Sequence of chain 1.A:
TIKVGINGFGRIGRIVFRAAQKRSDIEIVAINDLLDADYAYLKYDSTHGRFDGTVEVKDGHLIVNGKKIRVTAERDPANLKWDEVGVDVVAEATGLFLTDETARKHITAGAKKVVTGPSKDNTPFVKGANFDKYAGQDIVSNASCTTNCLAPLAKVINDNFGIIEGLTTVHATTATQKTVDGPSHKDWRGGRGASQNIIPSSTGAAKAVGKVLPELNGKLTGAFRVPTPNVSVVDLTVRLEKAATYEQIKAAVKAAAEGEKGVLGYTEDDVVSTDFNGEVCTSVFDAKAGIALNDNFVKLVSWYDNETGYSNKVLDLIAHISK

This small molecule binds to this protein.
Small molecule (SMILES): O=P(O)(O)OC[C@H](O)CO

Binding-site contacts:
Ligand atom P contacts residue HIS176 of chain 1.A at 3.9 Å.
Ligand atom O3P contacts residue THR150 of chain 1.A at 4.4 Å.
Ligand atom O1P contacts residue HIS176 of chain 1.A at 3.7 Å.
Ligand atom O1 contacts residue CYS149 of chain 1.A at 2.7 Å (h-bond).
Ligand atom O3P contacts residue GLY209 of chain 1.A at 2.6 Å (h-bond).
Ligand atom C2 contacts residue HIS176 of chain 1.A at 3.9 Å.
Ligand atom C1 contacts residue CYS149 of chain 1.A at 1.8 Å (hydrophobic).
Ligand atom O1P contacts residue CYS149 of chain 1.A at 3.5 Å (h-bond).
Ligand atom P contacts residue CYS149 of chain 1.A at 3.9 Å.
Ligand atom O4P contacts residue GLY209 of chain 1.A at 4.2 Å.
Ligand atom O1P contacts residue SER148 of chain 1.A at 4.3 Å.
Ligand atom O3P contacts residue ALA210 of chain 1.A at 4.1 Å.
Ligand atom C1 contacts residue ASN313 of chain 1.A at 4.2 Å.
Ligand atom O4P contacts residue THR150 of chain 1.A at 2.9 Å (h-bond).
Ligand atom O2P contacts residue CYS149 of chain 1.A at 3.2 Å (h-bond).
Ligand atom O2P contacts residue THR150 of chain 1.A at 2.5 Å (h-bond).
Ligand atom O2P contacts residue SER148 of chain 1.A at 2.9 Å (h-bond).
Ligand atom O4P contacts residue THR208 of chain 1.A at 2.7 Å (h-bond).
Ligand atom C3 contacts residue HIS176 of chain 1.A at 2.9 Å.
Ligand atom C2 contacts residue CYS149 of chain 1.A at 2.8 Å (hydrophobic).
Ligand atom O2 contacts residue THR179 of chain 1.A at 3.3 Å.
Ligand atom C3 contacts residue ARG231 of chain 1.A at 3.7 Å.
Ligand atom O2 contacts residue HIS176 of chain 1.A at 3.4 Å.
Ligand atom O1P contacts residue ARG231 of chain 1.A at 4.2 Å.
Ligand atom C3 contacts residue CYS149 of chain 1.A at 2.9 Å (hydrophobic).
Ligand atom O1 contacts residue SER148 of chain 1.A at 3.9 Å.
Ligand atom O2P contacts residue THR208 of chain 1.A at 4.0 Å.
Ligand atom O2P contacts residue THR151 of chain 1.A at 4.4 Å.
Ligand atom O4P contacts residue ARG231 of chain 1.A at 4.4 Å.
Ligand atom P contacts residue SER148 of chain 1.A at 3.7 Å.
Ligand atom O4P contacts residue HIS176 of chain 1.A at 3.2 Å (h-bond).
Ligand atom P contacts residue THR150 of chain 1.A at 3.3 Å.
Ligand atom O2P contacts residue HIS176 of chain 1.A at 4.1 Å.
Ligand atom P contacts residue THR208 of chain 1.A at 3.5 Å.
Ligand atom O3P contacts residue SER148 of chain 1.A at 3.4 Å (h-bond).
Ligand atom O2 contacts residue ASN313 of chain 1.A at 4.2 Å.
Ligand atom O3P contacts residue THR208 of chain 1.A at 3.4 Å (h-bond).
Ligand atom P contacts residue GLY209 of chain 1.A at 4.0 Å.
Ligand atom O2 contacts residue CYS149 of chain 1.A at 3.5 Å (h-bond).
Ligand atom C2 contacts residue THR179 of chain 1.A at 4.5 Å.